This protein binds this small molecule.
Small molecule (SMILES): O=C([O-])C(=O)[O-]

Binding-site contacts:
Ligand atom C1 contacts residue ASP212 of chain 1.G at 3.8 Å.
Ligand atom O1 contacts residue ALA209 of chain 1.G at 3.9 Å.
Ligand atom O4 contacts residue LYS186 of chain 1.G at 3.8 Å.
Ligand atom O4 contacts residue ARG87 of chain 1.G at 4.1 Å.
Ligand atom O3 contacts residue ASP212 of chain 1.G at 3.9 Å.
Ligand atom C1 contacts residue MG1 of chain 1.PA at 2.9 Å.
Ligand atom C2 contacts residue ALA209 of chain 1.G at 3.8 Å (hydrophobic).
Ligand atom O2 contacts residue MG1 of chain 1.PA at 2.2 Å.
Ligand atom O3 contacts residue ARG210 of chain 1.G at 3.4 Å (salt-bridge).
Ligand atom O2 contacts residue LYS186 of chain 1.G at 2.8 Å (salt-bridge).
Ligand atom C1 contacts residue GLY211 of chain 1.G at 3.7 Å.
Ligand atom O2 contacts residue ALA209 of chain 1.G at 4.2 Å.
Ligand atom O4 contacts residue THR244 of chain 1.G at 3.4 Å (h-bond).
Ligand atom O1 contacts residue GLY211 of chain 1.G at 3.8 Å.
Ligand atom C1 contacts residue ALA209 of chain 1.G at 3.5 Å (hydrophobic).
Ligand atom C2 contacts residue MG1 of chain 1.PA at 3.0 Å.
Ligand atom C1 contacts residue GLU188 of chain 1.G at 3.6 Å.
Ligand atom O3 contacts residue GLY211 of chain 1.G at 2.8 Å (h-bond).
Ligand atom O2 contacts residue ASP212 of chain 1.G at 4.2 Å.
Ligand atom O3 contacts residue MG1 of chain 1.PA at 4.1 Å.
Ligand atom O4 contacts residue ALA209 of chain 1.G at 4.1 Å.
Ligand atom C2 contacts residue LYS186 of chain 1.G at 3.6 Å.
Ligand atom C2 contacts residue THR244 of chain 1.G at 4.0 Å.
Ligand atom C1 contacts residue THR244 of chain 1.G at 3.6 Å.
Ligand atom O1 contacts residue GLU188 of chain 1.G at 2.9 Å (salt-bridge).
Ligand atom C2 contacts residue GLU188 of chain 1.G at 3.8 Å.
Ligand atom C1 contacts residue ARG210 of chain 1.G at 4.4 Å.
Ligand atom O4 contacts residue MET207 of chain 1.G at 4.1 Å.
Ligand atom O2 contacts residue GLU188 of chain 1.G at 3.3 Å (salt-bridge).
Ligand atom O4 contacts residue MET276 of chain 1.G at 4.1 Å.
Ligand atom O1 contacts residue MG1 of chain 1.PA at 2.1 Å.
Ligand atom O3 contacts residue ALA209 of chain 1.G at 3.2 Å.
Ligand atom O3 contacts residue THR244 of chain 1.G at 2.6 Å (h-bond).
Ligand atom O4 contacts residue MG1 of chain 1.PA at 4.2 Å.
Ligand atom O1 contacts residue ASP212 of chain 1.G at 2.9 Å (salt-bridge).

Sequence of chain 1.G:
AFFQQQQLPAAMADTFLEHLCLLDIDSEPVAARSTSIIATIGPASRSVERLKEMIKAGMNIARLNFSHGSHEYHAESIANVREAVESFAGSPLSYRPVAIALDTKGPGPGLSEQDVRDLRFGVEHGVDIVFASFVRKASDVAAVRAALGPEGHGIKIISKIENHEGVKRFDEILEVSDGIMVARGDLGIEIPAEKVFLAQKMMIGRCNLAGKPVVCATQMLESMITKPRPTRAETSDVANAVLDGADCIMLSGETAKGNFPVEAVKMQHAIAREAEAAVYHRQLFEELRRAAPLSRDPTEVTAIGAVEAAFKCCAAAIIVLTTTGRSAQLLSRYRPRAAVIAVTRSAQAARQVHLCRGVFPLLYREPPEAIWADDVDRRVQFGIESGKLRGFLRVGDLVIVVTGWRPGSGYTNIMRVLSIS